Binding-site contacts:
Ligand atom C9 contacts residue PHE70 of chain 1.A at 4.1 Å (hydrophobic).
Ligand atom C9 contacts residue ARG71 of chain 1.A at 4.2 Å.
Ligand atom C4 contacts residue ARG71 of chain 1.A at 4.5 Å.
Ligand atom C8 contacts residue ARG71 of chain 1.A at 3.9 Å.
Ligand atom C8 contacts residue PHE70 of chain 1.A at 4.4 Å (hydrophobic).
Ligand atom S1 contacts residue ARG71 of chain 1.A at 3.2 Å (salt-bridge).
Ligand atom C4 contacts residue CYS54 of chain 1.A at 3.0 Å (hydrophobic).
Ligand atom C1 contacts residue ARG71 of chain 1.A at 4.1 Å.
Ligand atom S1 contacts residue CYS54 of chain 1.A at 2.0 Å (h-bond).
Ligand atom C3 contacts residue CYS54 of chain 1.A at 4.4 Å (hydrophobic).
Ligand atom C2 contacts residue ARG71 of chain 1.A at 3.7 Å.
Ligand atom S1 contacts residue ALA55 of chain 1.A at 4.4 Å.

The protein below binds the small molecule below.
Small molecule (SMILES): CC1(C)C=C(CSS(C)(=O)=O)C(C)(C)N1[O]

Sequence of chain 1.A:
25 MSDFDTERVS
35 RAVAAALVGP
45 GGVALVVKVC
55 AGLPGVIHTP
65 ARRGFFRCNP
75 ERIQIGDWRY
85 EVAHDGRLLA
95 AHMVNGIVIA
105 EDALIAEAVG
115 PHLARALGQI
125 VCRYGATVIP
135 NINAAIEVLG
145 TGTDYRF